This small molecule binds to this protein.
Small molecule (SMILES): CCCC[C@H](CN(O)C=O)C(=O)O

Binding-site contacts:
Ligand atom O4 contacts residue GLN56 of chain 1.B at 2.8 Å (h-bond).
Ligand atom C10 contacts residue GLU98 of chain 1.B at 3.8 Å.
Ligand atom C2 contacts residue GLY51 of chain 1.B at 3.6 Å.
Ligand atom O12 contacts residue GLY49 of chain 1.B at 3.4 Å.
Ligand atom C5 contacts residue LEU101 of chain 1.B at 3.7 Å (hydrophobic).
Ligand atom N3 contacts residue HIS142 of chain 1.B at 3.8 Å.
Ligand atom C8 contacts residue ILE50 of chain 1.B at 4.0 Å (hydrophobic).
Ligand atom C10 contacts residue GLY99 of chain 1.B at 3.9 Å.
Ligand atom C2 contacts residue GLU143 of chain 1.B at 3.6 Å.
Ligand atom C9 contacts residue HIS142 of chain 1.B at 3.8 Å.
Ligand atom C5 contacts residue GLY51 of chain 1.B at 3.2 Å.
Ligand atom C7 contacts residue GLU143 of chain 1.B at 4.2 Å.
Ligand atom O4 contacts residue CYS100 of chain 1.B at 3.1 Å (h-bond).
Ligand atom C10 contacts residue HIS142 of chain 1.B at 3.6 Å.
Ligand atom O1 contacts residue HIS142 of chain 1.B at 3.1 Å.
Ligand atom C2 contacts residue CO1 of chain 1.F at 3.0 Å.
Ligand atom N3 contacts residue GLN56 of chain 1.B at 3.5 Å (h-bond).
Ligand atom O4 contacts residue LEU101 of chain 1.B at 3.1 Å (h-bond).
Ligand atom C6 contacts residue LEU101 of chain 1.B at 4.1 Å (hydrophobic).
Ligand atom O4 contacts residue HIS146 of chain 1.B at 3.5 Å (h-bond).
Ligand atom O1 contacts residue GLU143 of chain 1.B at 3.4 Å.
Ligand atom C7 contacts residue ILE50 of chain 1.B at 4.0 Å (hydrophobic).
Ligand atom O12 contacts residue GLY51 of chain 1.B at 3.7 Å.
Ligand atom C5 contacts residue CO1 of chain 1.F at 4.2 Å.
Ligand atom N3 contacts residue LEU101 of chain 1.B at 3.8 Å.
Ligand atom C8 contacts residue GLY99 of chain 1.B at 3.8 Å.
Ligand atom N3 contacts residue CO1 of chain 1.F at 2.8 Å.
Ligand atom O1 contacts residue GLN56 of chain 1.B at 3.0 Å (h-bond).
Ligand atom O12 contacts residue ILE50 of chain 1.B at 2.7 Å (h-bond).
Ligand atom C10 contacts residue BL51 of chain 1.H at 3.9 Å.
Ligand atom C11 contacts residue ILE50 of chain 1.B at 4.0 Å (hydrophobic).
Ligand atom C6 contacts residue GLY99 of chain 1.B at 4.2 Å.
Ligand atom C2 contacts residue HIS142 of chain 1.B at 3.6 Å.
Ligand atom O4 contacts residue CO1 of chain 1.F at 1.8 Å.
Ligand atom C2 contacts residue HIS146 of chain 1.B at 4.1 Å.
Ligand atom N3 contacts residue GLY51 of chain 1.B at 3.8 Å.
Ligand atom O1 contacts residue CO1 of chain 1.F at 2.4 Å.
Ligand atom O1 contacts residue HIS146 of chain 1.B at 2.9 Å.
Ligand atom O4 contacts residue HIS142 of chain 1.B at 3.3 Å (h-bond).
Ligand atom C2 contacts residue GLN56 of chain 1.B at 3.5 Å.

Sequence of chain 1.B:
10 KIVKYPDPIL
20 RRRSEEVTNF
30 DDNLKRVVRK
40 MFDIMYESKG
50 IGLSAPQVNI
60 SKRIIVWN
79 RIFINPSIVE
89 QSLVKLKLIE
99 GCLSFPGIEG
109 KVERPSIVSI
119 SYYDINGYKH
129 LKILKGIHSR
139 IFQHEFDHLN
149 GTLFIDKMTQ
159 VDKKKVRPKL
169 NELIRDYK